Binding-site contacts:
Ligand atom C18 contacts residue THR227 of chain 1.A at 3.3 Å.
Ligand atom C17 contacts residue ASN55 of chain 1.A at 3.4 Å.
Ligand atom O3 contacts residue GLN61 of chain 1.A at 3.5 Å (h-bond).
Ligand atom C6 contacts residue VAL96 of chain 1.A at 4.1 Å (hydrophobic).
Ligand atom C3 contacts residue PHE114 of chain 1.A at 3.9 Å (hydrophobic).
Ligand atom C2 contacts residue LEU57 of chain 1.A at 4.0 Å (hydrophobic).
Ligand atom C5 contacts residue PHE114 of chain 1.A at 3.6 Å (hydrophobic).
Ligand atom C16 contacts residue THR227 of chain 1.A at 4.0 Å.
Ligand atom C4 contacts residue MET99 of chain 1.A at 4.2 Å (hydrophobic).
Ligand atom C15 contacts residue LEU223 of chain 1.A at 4.0 Å (hydrophobic).
Ligand atom C18 contacts residue MET92 of chain 1.A at 3.9 Å (hydrophobic).
Ligand atom C1 contacts residue LEU54 of chain 1.A at 4.1 Å (hydrophobic).
Ligand atom O3 contacts residue PHE114 of chain 1.A at 3.7 Å.
Ligand atom O17 contacts residue PHE241 of chain 1.A at 4.0 Å.
Ligand atom O3 contacts residue LEU57 of chain 1.A at 4.1 Å.
Ligand atom C1 contacts residue LEU57 of chain 1.A at 4.1 Å (hydrophobic).
Ligand atom C4 contacts residue PHE114 of chain 1.A at 3.8 Å (hydrophobic).
Ligand atom O3 contacts residue MET95 of chain 1.A at 3.9 Å.
Ligand atom C3 contacts residue MET95 of chain 1.A at 3.9 Å (hydrophobic).
Ligand atom C9 contacts residue LEU54 of chain 1.A at 4.1 Å (hydrophobic).
Ligand atom O17 contacts residue ASN55 of chain 1.A at 2.7 Å (h-bond).
Ligand atom C16 contacts residue LEU51 of chain 1.A at 4.0 Å (hydrophobic).
Ligand atom C16 contacts residue PHE226 of chain 1.A at 3.8 Å (hydrophobic).
Ligand atom C12 contacts residue ASN55 of chain 1.A at 3.2 Å.
Ligand atom C3 contacts residue ARG102 of chain 1.A at 4.1 Å.
Ligand atom C17 contacts residue LEU51 of chain 1.A at 3.9 Å (hydrophobic).
Ligand atom C4 contacts residue MET95 of chain 1.A at 3.7 Å (hydrophobic).
Ligand atom C12 contacts residue LEU54 of chain 1.A at 3.5 Å (hydrophobic).
Ligand atom C13 contacts residue ASN55 of chain 1.A at 3.7 Å.
Ligand atom O3 contacts residue ARG102 of chain 1.A at 2.9 Å (salt-bridge).
Ligand atom C3 contacts residue GLN61 of chain 1.A at 4.0 Å.
Ligand atom C11 contacts residue LEU54 of chain 1.A at 3.3 Å (hydrophobic).
Ligand atom C19 contacts residue MET95 of chain 1.A at 3.7 Å (hydrophobic).
Ligand atom C2 contacts residue MET95 of chain 1.A at 3.9 Å (hydrophobic).
Ligand atom C1 contacts residue GLY58 of chain 1.A at 4.2 Å.
Ligand atom C2 contacts residue GLN61 of chain 1.A at 3.6 Å.
Ligand atom C17 contacts residue THR227 of chain 1.A at 3.9 Å.
Ligand atom O17 contacts residue THR227 of chain 1.A at 2.8 Å (h-bond).
Ligand atom C6 contacts residue PHE114 of chain 1.A at 3.9 Å (hydrophobic).
Ligand atom O3 contacts residue MET99 of chain 1.A at 3.6 Å.

The protein below binds the small molecule below.
Small molecule (SMILES): C[C@]12CCC(=O)C[C@@H]1CC[C@@H]1[C@@H]2CC[C@]2(C)[C@@H](O)CC[C@@H]12

Sequence of chain 1.A:
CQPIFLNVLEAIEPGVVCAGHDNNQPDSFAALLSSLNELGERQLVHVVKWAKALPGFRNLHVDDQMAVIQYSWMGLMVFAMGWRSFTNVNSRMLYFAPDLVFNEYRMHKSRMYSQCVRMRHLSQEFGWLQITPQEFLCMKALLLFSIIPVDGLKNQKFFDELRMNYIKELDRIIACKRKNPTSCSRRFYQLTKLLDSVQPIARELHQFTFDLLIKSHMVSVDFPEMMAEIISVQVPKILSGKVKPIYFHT